Sequence of chain 1.A:
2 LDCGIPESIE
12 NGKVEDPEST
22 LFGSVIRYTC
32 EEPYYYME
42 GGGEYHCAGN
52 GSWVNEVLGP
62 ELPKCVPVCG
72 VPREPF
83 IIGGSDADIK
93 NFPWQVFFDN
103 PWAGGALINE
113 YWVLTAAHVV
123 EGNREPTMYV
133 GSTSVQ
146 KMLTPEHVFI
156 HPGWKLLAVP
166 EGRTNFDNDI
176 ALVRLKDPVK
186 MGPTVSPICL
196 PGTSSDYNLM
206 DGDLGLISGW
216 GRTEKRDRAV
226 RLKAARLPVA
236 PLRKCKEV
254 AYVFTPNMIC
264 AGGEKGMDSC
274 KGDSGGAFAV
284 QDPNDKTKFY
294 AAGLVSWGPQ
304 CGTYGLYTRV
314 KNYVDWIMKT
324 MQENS

Binding-site contacts:
Ligand atom O1S contacts residue TRP319 of chain 1.A at 3.6 Å.
Ligand atom C2 contacts residue ASN260 of chain 1.A at 3.7 Å.
Ligand atom O1S contacts residue TYR316 of chain 1.A at 3.9 Å.
Ligand atom C6 contacts residue ASN173 of chain 1.A at 3.1 Å.
Ligand atom O5 contacts residue HIS156 of chain 1.A at 3.9 Å.
Ligand atom S contacts residue ASP318 of chain 1.A at 4.4 Å.
Ligand atom S contacts residue TRP319 of chain 1.A at 3.6 Å.
Ligand atom C3 contacts residue ASN315 of chain 1.A at 4.2 Å.
Ligand atom C6 contacts residue ASN260 of chain 1.A at 3.7 Å.
Ligand atom C6 contacts residue HIS156 of chain 1.A at 4.4 Å.
Ligand atom O1S contacts residue ASN315 of chain 1.A at 3.9 Å.
Ligand atom S contacts residue TYR316 of chain 1.A at 4.3 Å.
Ligand atom N4 contacts residue ASN315 of chain 1.A at 3.2 Å (h-bond).
Ligand atom O3S contacts residue TRP319 of chain 1.A at 2.9 Å (h-bond).
Ligand atom O1S contacts residue HIS156 of chain 1.A at 3.1 Å.
Ligand atom C3 contacts residue ASN260 of chain 1.A at 4.4 Å.
Ligand atom O7 contacts residue ASN260 of chain 1.A at 3.0 Å (h-bond).
Ligand atom O7 contacts residue ASN173 of chain 1.A at 2.7 Å (h-bond).
Ligand atom O3S contacts residue TYR316 of chain 1.A at 3.3 Å.
Ligand atom O3S contacts residue ASP318 of chain 1.A at 3.6 Å (salt-bridge).
Ligand atom C7 contacts residue ASN315 of chain 1.A at 3.9 Å.
Ligand atom C2 contacts residue ASN315 of chain 1.A at 4.3 Å.
Ligand atom O1 contacts residue ASN260 of chain 1.A at 2.6 Å (h-bond).
Ligand atom O2S contacts residue ASP318 of chain 1.A at 4.2 Å.
Ligand atom O3S contacts residue VAL317 of chain 1.A at 4.1 Å.
Ligand atom S contacts residue ASN315 of chain 1.A at 3.8 Å.
Ligand atom O3S contacts residue ASN315 of chain 1.A at 3.4 Å (h-bond).
Ligand atom O1 contacts residue ASN315 of chain 1.A at 3.4 Å.
Ligand atom C8 contacts residue ASN315 of chain 1.A at 3.3 Å.
Ligand atom S contacts residue HIS156 of chain 1.A at 4.5 Å.
Ligand atom O2S contacts residue TRP319 of chain 1.A at 3.7 Å.
Ligand atom C6 contacts residue TYR316 of chain 1.A at 3.7 Å (hydrophobic).
Ligand atom O7 contacts residue TYR316 of chain 1.A at 4.1 Å.

This protein binds this small molecule.
Small molecule (SMILES): O=S(=O)(O)CCNC(CO)(CO)CO